Sequence of chain 1.B:
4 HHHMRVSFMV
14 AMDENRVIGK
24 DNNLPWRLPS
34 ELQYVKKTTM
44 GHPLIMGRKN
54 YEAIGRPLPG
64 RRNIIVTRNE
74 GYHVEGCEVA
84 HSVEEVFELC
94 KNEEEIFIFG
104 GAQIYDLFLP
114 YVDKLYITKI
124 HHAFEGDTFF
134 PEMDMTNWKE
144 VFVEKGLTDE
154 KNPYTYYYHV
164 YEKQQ

The protein below binds the small molecule below.
Small molecule (SMILES): COc1cc([C@@H](C#Cc2c(C)nc(N)nc2N)OC)cc(OC)c1OC

Binding-site contacts:
Ligand atom C1E contacts residue LEU35 of chain 1.B at 3.7 Å (hydrophobic).
Ligand atom C1D contacts residue LEU27 of chain 1.B at 3.5 Å (hydrophobic).
Ligand atom C1I contacts residue PHE102 of chain 1.B at 3.9 Å (hydrophobic).
Ligand atom N1F contacts residue THR121 of chain 1.B at 3.6 Å.
Ligand atom O1N contacts residue LEU61 of chain 1.B at 3.7 Å.
Ligand atom N1G contacts residue MET12 of chain 1.B at 2.8 Å (h-bond).
Ligand atom O1Q contacts residue NDP1 of chain 1.E at 3.4 Å.
Ligand atom C1D contacts residue NDP1 of chain 1.E at 3.5 Å.
Ligand atom O1Q contacts residue ASN53 of chain 1.B at 2.8 Å (h-bond).
Ligand atom N1G contacts residue TYR108 of chain 1.B at 3.8 Å.
Ligand atom C2 contacts residue ALA14 of chain 1.B at 3.5 Å (hydrophobic).
Ligand atom C2 contacts residue GLU34 of chain 1.B at 3.5 Å.
Ligand atom C6 contacts residue NDP1 of chain 1.E at 3.9 Å.
Ligand atom C5 contacts residue NDP1 of chain 1.E at 3.5 Å.
Ligand atom C2 contacts residue VAL38 of chain 1.B at 3.4 Å (hydrophobic).
Ligand atom N3 contacts residue MET12 of chain 1.B at 3.3 Å (h-bond).
Ligand atom C2 contacts residue NDP1 of chain 1.E at 3.8 Å.
Ligand atom C2 contacts residue VAL13 of chain 1.B at 3.5 Å (hydrophobic).
Ligand atom N1 contacts residue GLU34 of chain 1.B at 2.8 Å (salt-bridge).
Ligand atom N1G contacts residue NDP1 of chain 1.E at 3.6 Å.
Ligand atom C1A contacts residue LEU35 of chain 1.B at 3.7 Å (hydrophobic).
Ligand atom C4 contacts residue MET12 of chain 1.B at 3.5 Å (hydrophobic).
Ligand atom N1 contacts residue ALA14 of chain 1.B at 3.7 Å.
Ligand atom C4 contacts residue NDP1 of chain 1.E at 3.3 Å.
Ligand atom N1F contacts residue GLU34 of chain 1.B at 2.8 Å (salt-bridge).
Ligand atom N1G contacts residue PHE102 of chain 1.B at 3.2 Å (h-bond).
Ligand atom C6 contacts residue GLU34 of chain 1.B at 3.7 Å.
Ligand atom C1E contacts residue GLU34 of chain 1.B at 3.6 Å.
Ligand atom N3 contacts residue VAL13 of chain 1.B at 3.4 Å.
Ligand atom N3 contacts residue NDP1 of chain 1.E at 3.4 Å (h-bond).
Ligand atom N1F contacts residue ALA14 of chain 1.B at 3.4 Å (h-bond).
Ligand atom C1Z contacts residue ASN53 of chain 1.B at 3.4 Å.
Ligand atom C1I contacts residue NDP1 of chain 1.E at 3.5 Å.
Ligand atom C1E contacts residue LEU27 of chain 1.B at 3.7 Å (hydrophobic).
Ligand atom N3 contacts residue ALA14 of chain 1.B at 3.7 Å.
Ligand atom N1 contacts residue VAL38 of chain 1.B at 3.5 Å.
Ligand atom N1F contacts residue VAL13 of chain 1.B at 3.2 Å.
Ligand atom N1F contacts residue MET12 of chain 1.B at 3.8 Å.
Ligand atom N1F contacts residue VAL38 of chain 1.B at 3.4 Å.
Ligand atom C1H contacts residue NDP1 of chain 1.E at 3.4 Å.